Sequence of chain 1.D:
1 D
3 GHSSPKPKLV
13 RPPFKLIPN

Sequence of chain 1.B:
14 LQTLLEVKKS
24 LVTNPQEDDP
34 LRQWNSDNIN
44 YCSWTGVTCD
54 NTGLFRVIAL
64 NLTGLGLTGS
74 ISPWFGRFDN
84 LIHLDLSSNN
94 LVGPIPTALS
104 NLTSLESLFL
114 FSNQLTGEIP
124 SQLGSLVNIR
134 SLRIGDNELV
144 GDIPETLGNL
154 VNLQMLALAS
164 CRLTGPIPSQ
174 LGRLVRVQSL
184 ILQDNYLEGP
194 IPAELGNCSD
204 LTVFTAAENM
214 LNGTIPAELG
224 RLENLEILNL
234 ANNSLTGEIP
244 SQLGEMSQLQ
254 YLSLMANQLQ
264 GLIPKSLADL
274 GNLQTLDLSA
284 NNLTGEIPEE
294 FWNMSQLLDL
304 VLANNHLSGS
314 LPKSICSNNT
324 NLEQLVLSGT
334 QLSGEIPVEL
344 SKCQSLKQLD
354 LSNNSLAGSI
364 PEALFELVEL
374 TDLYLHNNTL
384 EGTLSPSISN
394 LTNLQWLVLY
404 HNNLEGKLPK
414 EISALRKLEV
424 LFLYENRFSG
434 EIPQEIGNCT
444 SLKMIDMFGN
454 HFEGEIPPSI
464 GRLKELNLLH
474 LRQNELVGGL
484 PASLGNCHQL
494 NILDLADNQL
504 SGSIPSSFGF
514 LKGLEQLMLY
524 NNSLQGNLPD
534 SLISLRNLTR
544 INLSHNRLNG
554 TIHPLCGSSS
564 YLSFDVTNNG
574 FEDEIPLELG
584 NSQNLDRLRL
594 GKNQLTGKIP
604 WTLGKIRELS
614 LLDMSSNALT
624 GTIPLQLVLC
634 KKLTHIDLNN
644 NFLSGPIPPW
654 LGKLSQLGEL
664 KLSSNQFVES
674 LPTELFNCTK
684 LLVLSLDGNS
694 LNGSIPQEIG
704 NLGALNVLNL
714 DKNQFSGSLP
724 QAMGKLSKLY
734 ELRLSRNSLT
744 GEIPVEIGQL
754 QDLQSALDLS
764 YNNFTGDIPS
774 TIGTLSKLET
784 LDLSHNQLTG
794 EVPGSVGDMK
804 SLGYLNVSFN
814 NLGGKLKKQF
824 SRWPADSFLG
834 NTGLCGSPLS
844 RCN

Binding-site contacts:
Ligand atom C4 contacts residue ASN356 of chain 1.B at 4.3 Å.
Ligand atom C7 contacts residue SER331 of chain 1.B at 4.0 Å.
Ligand atom C7 contacts residue SER355 of chain 1.B at 4.0 Å.
Ligand atom O7 contacts residue ASN356 of chain 1.B at 3.8 Å.
Ligand atom C7 contacts residue ASN356 of chain 1.B at 3.5 Å.
Ligand atom C5 contacts residue ASN356 of chain 1.B at 3.7 Å.
Ligand atom C8 contacts residue ASP353 of chain 1.B at 3.5 Å.
Ligand atom N2 contacts residue SER331 of chain 1.B at 4.1 Å.
Ligand atom O5 contacts residue ASN356 of chain 1.B at 2.4 Å (h-bond).
Ligand atom O6 contacts residue ASN356 of chain 1.B at 4.5 Å.
Ligand atom C8 contacts residue SER331 of chain 1.B at 3.6 Å.
Ligand atom O7 contacts residue HIS379 of chain 1.B at 3.0 Å (h-bond).
Ligand atom C8 contacts residue PRO15 of chain 1.D at 3.4 Å (hydrophobic).
Ligand atom N2 contacts residue ASN356 of chain 1.B at 2.9 Å (h-bond).
Ligand atom C8 contacts residue SER355 of chain 1.B at 3.7 Å.
Ligand atom C7 contacts residue HIS379 of chain 1.B at 3.8 Å.
Ligand atom C3 contacts residue ASN356 of chain 1.B at 3.8 Å.
Ligand atom C7 contacts residue VAL12 of chain 1.D at 4.4 Å (hydrophobic).
Ligand atom O3 contacts residue VAL12 of chain 1.D at 3.9 Å.
Ligand atom C8 contacts residue VAL12 of chain 1.D at 4.3 Å (hydrophobic).
Ligand atom O7 contacts residue SER355 of chain 1.B at 4.2 Å.
Ligand atom C2 contacts residue ASN356 of chain 1.B at 2.4 Å.
Ligand atom O7 contacts residue PRO14 of chain 1.D at 4.2 Å.
Ligand atom C1 contacts residue ASN356 of chain 1.B at 1.5 Å.
Ligand atom C8 contacts residue HIS379 of chain 1.B at 4.3 Å.

This protein binds this small molecule.
Small molecule (SMILES): CC(=O)N[C@H]1[C@H](O[C@H]2[C@H](O)[C@@H](NC(C)=O)CO[C@@H]2CO)O[C@H](CO)[C@@H](O[C@@H]2O[C@H](CO)[C@@H](O)[C@H](O)[C@@H]2O)[C@@H]1O